Sequence of chain 1.C:
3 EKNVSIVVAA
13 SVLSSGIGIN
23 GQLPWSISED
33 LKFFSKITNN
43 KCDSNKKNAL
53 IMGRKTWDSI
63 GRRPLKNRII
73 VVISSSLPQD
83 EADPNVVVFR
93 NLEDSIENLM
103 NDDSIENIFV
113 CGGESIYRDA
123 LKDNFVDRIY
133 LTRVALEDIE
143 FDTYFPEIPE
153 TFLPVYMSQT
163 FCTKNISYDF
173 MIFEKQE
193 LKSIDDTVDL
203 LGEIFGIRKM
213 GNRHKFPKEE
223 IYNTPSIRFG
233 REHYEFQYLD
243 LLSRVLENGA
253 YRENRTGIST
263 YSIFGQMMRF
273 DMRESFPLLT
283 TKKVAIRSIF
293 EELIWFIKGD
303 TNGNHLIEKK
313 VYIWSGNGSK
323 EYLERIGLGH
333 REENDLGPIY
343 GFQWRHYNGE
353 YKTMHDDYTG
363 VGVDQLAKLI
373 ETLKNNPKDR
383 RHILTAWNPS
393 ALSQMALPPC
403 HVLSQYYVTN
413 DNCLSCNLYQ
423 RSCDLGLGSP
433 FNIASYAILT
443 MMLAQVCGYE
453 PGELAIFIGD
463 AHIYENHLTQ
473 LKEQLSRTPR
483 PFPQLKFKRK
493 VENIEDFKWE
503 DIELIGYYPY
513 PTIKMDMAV

The small molecule below binds the protein below.
Small molecule (SMILES): CN(Cc1cnc2nc(N)nc(N)c2n1)c1ccc(C(=O)N[C@@H](CCC(=O)O)C(=O)O)cc1

Binding-site contacts:
Ligand atom NA2 contacts residue THR134 of chain 1.C at 3.4 Å (h-bond).
Ligand atom CM contacts residue ILE62 of chain 1.C at 3.7 Å (hydrophobic).
Ligand atom C4 contacts residue PHE36 of chain 1.C at 3.4 Å (hydrophobic).
Ligand atom NA4 contacts residue VAL9 of chain 1.C at 2.5 Å (h-bond).
Ligand atom C8A contacts residue NDP1 of chain 1.N at 3.5 Å.
Ligand atom O1 contacts residue SER37 of chain 1.C at 3.5 Å.
Ligand atom N5 contacts residue NDP1 of chain 1.N at 3.4 Å.
Ligand atom N10 contacts residue ILE62 of chain 1.C at 3.7 Å.
Ligand atom C2 contacts residue ASP32 of chain 1.C at 3.7 Å.
Ligand atom CT contacts residue ARG70 of chain 1.C at 3.4 Å.
Ligand atom O1 contacts residue ARG70 of chain 1.C at 2.9 Å (salt-bridge).
Ligand atom N3 contacts residue VAL10 of chain 1.C at 3.2 Å (h-bond).
Ligand atom NA4 contacts residue TYR119 of chain 1.C at 3.6 Å.
Ligand atom C7 contacts residue LEU25 of chain 1.C at 3.7 Å (hydrophobic).
Ligand atom N3 contacts residue VAL9 of chain 1.C at 3.2 Å.
Ligand atom C6 contacts residue NDP1 of chain 1.N at 3.6 Å.
Ligand atom CT contacts residue SER37 of chain 1.C at 3.6 Å.
Ligand atom C4A contacts residue NDP1 of chain 1.N at 3.2 Å.
Ligand atom C2 contacts residue ALA11 of chain 1.C at 3.7 Å (hydrophobic).
Ligand atom C4 contacts residue VAL9 of chain 1.C at 3.4 Å (hydrophobic).
Ligand atom N1 contacts residue ALA11 of chain 1.C at 3.6 Å.
Ligand atom NA2 contacts residue ASP32 of chain 1.C at 2.8 Å (salt-bridge).
Ligand atom C14 contacts residue ILE62 of chain 1.C at 3.5 Å (hydrophobic).
Ligand atom C4 contacts residue NDP1 of chain 1.N at 3.5 Å.
Ligand atom OE2 contacts residue LEU33 of chain 1.C at 3.7 Å.
Ligand atom NA2 contacts residue ALA11 of chain 1.C at 3.6 Å.
Ligand atom C9 contacts residue NDP1 of chain 1.N at 3.7 Å.
Ligand atom O2 contacts residue SER37 of chain 1.C at 3.3 Å (h-bond).
Ligand atom C16 contacts residue PHE36 of chain 1.C at 3.6 Å (hydrophobic).
Ligand atom N8 contacts residue ASP32 of chain 1.C at 3.8 Å.
Ligand atom C2 contacts residue VAL10 of chain 1.C at 3.7 Å (hydrophobic).
Ligand atom O2 contacts residue ARG70 of chain 1.C at 2.9 Å (salt-bridge).
Ligand atom N1 contacts residue ASP32 of chain 1.C at 2.8 Å (salt-bridge).
Ligand atom NA2 contacts residue VAL10 of chain 1.C at 3.5 Å (h-bond).
Ligand atom N3 contacts residue PHE36 of chain 1.C at 3.7 Å.
Ligand atom O1 contacts residue PHE36 of chain 1.C at 3.8 Å.
Ligand atom NA4 contacts residue PHE36 of chain 1.C at 3.3 Å.
Ligand atom C12 contacts residue LEU33 of chain 1.C at 3.8 Å (hydrophobic).
Ligand atom C8A contacts residue ASP32 of chain 1.C at 3.7 Å.
Ligand atom CM contacts residue SER61 of chain 1.C at 3.8 Å.